Sequence of chain 1.A:
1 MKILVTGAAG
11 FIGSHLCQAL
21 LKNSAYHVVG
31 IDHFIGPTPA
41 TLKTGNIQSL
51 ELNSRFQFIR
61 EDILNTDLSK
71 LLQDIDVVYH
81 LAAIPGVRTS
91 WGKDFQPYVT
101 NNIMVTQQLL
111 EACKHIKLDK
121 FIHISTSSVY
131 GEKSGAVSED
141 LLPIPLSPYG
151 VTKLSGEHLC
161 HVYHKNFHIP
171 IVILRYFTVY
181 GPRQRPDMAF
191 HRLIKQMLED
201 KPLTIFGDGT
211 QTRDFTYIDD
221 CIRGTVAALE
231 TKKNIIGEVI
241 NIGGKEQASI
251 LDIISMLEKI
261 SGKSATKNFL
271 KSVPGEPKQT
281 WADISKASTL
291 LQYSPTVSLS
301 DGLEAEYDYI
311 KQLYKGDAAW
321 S

Binding-site contacts:
Ligand atom O4' contacts residue TYR149 of chain 1.A at 2.8 Å (h-bond).
Ligand atom O'Q contacts residue TYR149 of chain 1.A at 2.6 Å (h-bond).
Ligand atom O3A contacts residue THR178 of chain 1.A at 3.2 Å.
Ligand atom O3' contacts residue THR126 of chain 1.A at 3.0 Å (h-bond).
Ligand atom C6' contacts residue ARG185 of chain 1.A at 3.5 Å.
Ligand atom O3' contacts residue SER127 of chain 1.A at 2.9 Å (h-bond).
Ligand atom O3D contacts residue ARG213 of chain 1.A at 3.2 Å (salt-bridge).
Ligand atom O4 contacts residue ARG192 of chain 1.A at 2.7 Å (salt-bridge).
Ligand atom O'P contacts residue NAD1 of chain 1.F at 3.2 Å.
Ligand atom O1B contacts residue ARG88 of chain 1.A at 3.1 Å (salt-bridge).
Ligand atom O2A contacts residue MET188 of chain 1.A at 3.5 Å.
Ligand atom O2' contacts residue SER127 of chain 1.A at 3.4 Å (h-bond).
Ligand atom O3' contacts residue NAD1 of chain 1.F at 3.3 Å.
Ligand atom C2' contacts residue SER128 of chain 1.A at 3.2 Å.
Ligand atom O3' contacts residue TYR176 of chain 1.A at 3.4 Å (h-bond).
Ligand atom C3' contacts residue NAD1 of chain 1.F at 3.5 Å.
Ligand atom C6 contacts residue ALA189 of chain 1.A at 3.5 Å (hydrophobic).
Ligand atom O2 contacts residue PHE206 of chain 1.A at 3.0 Å (h-bond).
Ligand atom O4D contacts residue ALA189 of chain 1.A at 3.3 Å.
Ligand atom O4' contacts residue THR126 of chain 1.A at 2.6 Å (h-bond).
Ligand atom O2D contacts residue GLU276 of chain 1.A at 2.5 Å (salt-bridge).
Ligand atom O5D contacts residue ARG88 of chain 1.A at 3.3 Å (salt-bridge).
Ligand atom O2D contacts residue GLN211 of chain 1.A at 3.2 Å (h-bond).
Ligand atom C2D contacts residue GLU276 of chain 1.A at 3.3 Å.
Ligand atom O4' contacts residue NAD1 of chain 1.F at 3.1 Å.
Ligand atom O1A contacts residue ALA189 of chain 1.A at 3.0 Å (h-bond).
Ligand atom O4D contacts residue ILE250 of chain 1.A at 3.2 Å.
Ligand atom O2B contacts residue ARG213 of chain 1.A at 2.8 Å (salt-bridge).
Ligand atom N3 contacts residue THR204 of chain 1.A at 2.8 Å (h-bond).
Ligand atom O'Q contacts residue PRO85 of chain 1.A at 3.2 Å.
Ligand atom C4' contacts residue NAD1 of chain 1.F at 2.8 Å.
Ligand atom O2A contacts residue ARG88 of chain 1.A at 2.7 Å (salt-bridge).
Ligand atom O4 contacts residue THR204 of chain 1.A at 2.8 Å (h-bond).
Ligand atom O3D contacts residue GLN211 of chain 1.A at 3.2 Å.
Ligand atom O2B contacts residue THR178 of chain 1.A at 3.2 Å (h-bond).
Ligand atom O'P contacts residue ARG185 of chain 1.A at 2.4 Å (salt-bridge).
Ligand atom O2' contacts residue THR178 of chain 1.A at 3.4 Å (h-bond).
Ligand atom O2A contacts residue ALA189 of chain 1.A at 3.4 Å (h-bond).
Ligand atom C3D contacts residue GLU276 of chain 1.A at 3.5 Å.
Ligand atom C2 contacts residue PHE206 of chain 1.A at 3.5 Å (hydrophobic).

A protein and the small-molecule ligand that binds it are described below.
Small molecule (SMILES): O=C(O)[C@H]1O[C@H](O[P](=O)(O)O[P](=O)(O)OC[C@H]2O[C@@H](n3ccc(=O)[nH]c3=O)[C@H](O)[C@@H]2O)[C@H](O)[C@@H](O)[C@H]1O